Binding-site contacts:
Ligand atom C6 contacts residue SER277 of chain 1.A at 4.3 Å.
Ligand atom O5 contacts residue ASN275 of chain 1.A at 2.3 Å (h-bond).
Ligand atom O7 contacts residue ASN272 of chain 1.A at 4.0 Å.
Ligand atom O7 contacts residue ASN275 of chain 1.A at 3.6 Å.
Ligand atom C1 contacts residue ASN275 of chain 1.A at 1.4 Å.
Ligand atom O6 contacts residue ALA278 of chain 1.A at 3.7 Å.
Ligand atom C5 contacts residue SER277 of chain 1.A at 3.9 Å.
Ligand atom C6 contacts residue ALA278 of chain 1.A at 4.2 Å (hydrophobic).
Ligand atom C1 contacts residue ALA278 of chain 1.A at 4.4 Å (hydrophobic).
Ligand atom C3 contacts residue ASN275 of chain 1.A at 3.7 Å.
Ligand atom O5 contacts residue SER277 of chain 1.A at 4.1 Å.
Ligand atom C8 contacts residue ASN275 of chain 1.A at 4.4 Å.
Ligand atom O5 contacts residue ALA278 of chain 1.A at 3.6 Å.
Ligand atom C6 contacts residue VAL333 of chain 1.A at 3.9 Å (hydrophobic).
Ligand atom C7 contacts residue ASN275 of chain 1.A at 3.4 Å.
Ligand atom C2 contacts residue ASN275 of chain 1.A at 2.5 Å.
Ligand atom C5 contacts residue ASN275 of chain 1.A at 3.6 Å.
Ligand atom O6 contacts residue SER277 of chain 1.A at 3.6 Å.
Ligand atom N2 contacts residue ASN275 of chain 1.A at 2.9 Å (h-bond).
Ligand atom C4 contacts residue ASN275 of chain 1.A at 4.2 Å.
Ligand atom O6 contacts residue SER281 of chain 1.A at 4.5 Å.
Ligand atom O6 contacts residue VAL333 of chain 1.A at 4.1 Å.

Sequence of chain 1.A:
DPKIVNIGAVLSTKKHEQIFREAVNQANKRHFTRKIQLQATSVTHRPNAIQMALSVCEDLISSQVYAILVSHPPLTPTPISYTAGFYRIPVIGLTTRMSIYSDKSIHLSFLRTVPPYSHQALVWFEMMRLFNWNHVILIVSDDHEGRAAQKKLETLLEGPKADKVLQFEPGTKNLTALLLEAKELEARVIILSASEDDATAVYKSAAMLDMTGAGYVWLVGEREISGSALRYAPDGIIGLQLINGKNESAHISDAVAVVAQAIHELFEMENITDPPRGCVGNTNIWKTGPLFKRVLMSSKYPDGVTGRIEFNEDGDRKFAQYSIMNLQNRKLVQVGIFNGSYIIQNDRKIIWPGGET

A small-molecule ligand and the protein it binds are described below.
Small molecule (SMILES): CC(=O)N[C@@H]1[C@@H](O)[C@H](O)[C@@H](CO)O[C@H]1O